Sequence of chain 1.B:
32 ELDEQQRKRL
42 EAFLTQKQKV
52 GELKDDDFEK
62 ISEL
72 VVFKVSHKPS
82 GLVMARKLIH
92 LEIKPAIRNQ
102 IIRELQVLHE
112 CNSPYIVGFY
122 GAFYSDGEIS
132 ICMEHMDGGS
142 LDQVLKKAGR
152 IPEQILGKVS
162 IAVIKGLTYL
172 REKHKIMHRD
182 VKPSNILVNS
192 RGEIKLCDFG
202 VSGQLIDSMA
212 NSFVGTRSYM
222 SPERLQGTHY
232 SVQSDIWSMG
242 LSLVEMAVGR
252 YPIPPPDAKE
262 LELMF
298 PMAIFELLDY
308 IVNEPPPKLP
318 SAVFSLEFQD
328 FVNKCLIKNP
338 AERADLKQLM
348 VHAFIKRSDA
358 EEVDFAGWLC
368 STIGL

A protein and the small-molecule ligand that binds it are described below.
Small molecule (SMILES): CC(=O)Nc1cccc(-n2c(=O)n(C3CC3)c(=O)c3c(Nc4ccc(I)cc4F)n(C)c(=O)c(C)c32)c1

Binding-site contacts:
Ligand atom O08 contacts residue VAL202 of chain 1.B at 3.1 Å (h-bond).
Ligand atom F18 contacts residue LYS88 of chain 1.B at 3.1 Å.
Ligand atom C11 contacts residue ASP199 of chain 1.B at 3.8 Å.
Ligand atom C34 contacts residue ILE207 of chain 1.B at 3.8 Å (hydrophobic).
Ligand atom C13 contacts residue MET134 of chain 1.B at 3.6 Å (hydrophobic).
Ligand atom C01 contacts residue ILE207 of chain 1.B at 3.6 Å (hydrophobic).
Ligand atom C09 contacts residue VAL202 of chain 1.B at 3.2 Å (hydrophobic).
Ligand atom I17 contacts residue VAL118 of chain 1.B at 3.4 Å.
Ligand atom C02 contacts residue PHE200 of chain 1.B at 3.7 Å (hydrophobic).
Ligand atom C16 contacts residue PHE200 of chain 1.B at 3.6 Å (hydrophobic).
Ligand atom C07 contacts residue PHE200 of chain 1.B at 3.3 Å (hydrophobic).
Ligand atom C29 contacts residue ILE207 of chain 1.B at 3.7 Å (hydrophobic).
Ligand atom O08 contacts residue GLY201 of chain 1.B at 3.7 Å.
Ligand atom C37 contacts residue ANP1 of chain 1.E at 3.4 Å.
Ligand atom N06 contacts residue PHE200 of chain 1.B at 3.5 Å (h-bond).
Ligand atom C30 contacts residue ILE207 of chain 1.B at 3.9 Å (hydrophobic).
Ligand atom F18 contacts residue ILE132 of chain 1.B at 3.8 Å.
Ligand atom O08 contacts residue SER203 of chain 1.B at 3.5 Å (h-bond).
Ligand atom O20 contacts residue LYS88 of chain 1.B at 3.0 Å (salt-bridge).
Ligand atom O20 contacts residue ASP199 of chain 1.B at 3.2 Å (salt-bridge).
Ligand atom C27 contacts residue ASP181 of chain 1.B at 3.7 Å.
Ligand atom C34 contacts residue PRO270 of chain 1.A at 3.8 Å (hydrophobic).
Ligand atom O23 contacts residue ASP181 of chain 1.B at 3.8 Å.
Ligand atom O08 contacts residue PHE200 of chain 1.B at 3.4 Å (h-bond).
Ligand atom I17 contacts residue LEU109 of chain 1.B at 3.7 Å.
Ligand atom C37 contacts residue LYS88 of chain 1.B at 3.3 Å.
Ligand atom F18 contacts residue MET134 of chain 1.B at 3.9 Å.
Ligand atom C36 contacts residue ANP1 of chain 1.E at 3.4 Å.
Ligand atom C11 contacts residue ILE132 of chain 1.B at 3.8 Å (hydrophobic).
Ligand atom C09 contacts residue PHE200 of chain 1.B at 3.9 Å (hydrophobic).
Ligand atom C26 contacts residue ASP199 of chain 1.B at 3.9 Å.
Ligand atom O33 contacts residue ARG225 of chain 1.B at 3.2 Å (salt-bridge).
Ligand atom C01 contacts residue GLY201 of chain 1.B at 3.4 Å.
Ligand atom C12 contacts residue ASP199 of chain 1.B at 3.5 Å.
Ligand atom N31 contacts residue ILE207 of chain 1.B at 3.5 Å.
Ligand atom F18 contacts residue ASP199 of chain 1.B at 3.3 Å.
Ligand atom N10 contacts residue ILE132 of chain 1.B at 3.6 Å.
Ligand atom C15 contacts residue LEU109 of chain 1.B at 3.7 Å (hydrophobic).
Ligand atom C15 contacts residue ASP199 of chain 1.B at 3.9 Å.
Ligand atom C16 contacts residue ASP199 of chain 1.B at 3.8 Å.

Sequence of chain 1.A:
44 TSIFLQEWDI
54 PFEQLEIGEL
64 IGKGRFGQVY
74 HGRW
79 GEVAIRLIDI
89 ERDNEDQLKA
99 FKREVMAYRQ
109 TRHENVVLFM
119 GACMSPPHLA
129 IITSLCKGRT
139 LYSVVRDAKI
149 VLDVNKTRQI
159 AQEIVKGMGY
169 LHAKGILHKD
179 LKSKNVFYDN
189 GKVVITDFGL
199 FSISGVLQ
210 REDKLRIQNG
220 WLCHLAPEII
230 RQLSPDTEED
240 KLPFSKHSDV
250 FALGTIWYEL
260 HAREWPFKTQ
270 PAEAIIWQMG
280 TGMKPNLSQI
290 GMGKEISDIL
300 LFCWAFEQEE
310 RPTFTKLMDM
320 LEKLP